This small molecule binds to this protein.
Small molecule (SMILES): CC[C@@H]1Cc2cc(O)ccc2C2=C1c1ccc(O)cc1C[C@H]2CC

Binding-site contacts:
Ligand atom C8 contacts residue LEU91 of chain 1.A at 4.2 Å (hydrophobic).
Ligand atom C19 contacts residue PHE132 of chain 1.A at 3.8 Å (hydrophobic).
Ligand atom C19 contacts residue PHE111 of chain 1.A at 4.1 Å (hydrophobic).
Ligand atom C5 contacts residue LEU94 of chain 1.A at 4.2 Å (hydrophobic).
Ligand atom C16 contacts residue ILE131 of chain 1.A at 3.7 Å (hydrophobic).
Ligand atom C6 contacts residue MET95 of chain 1.A at 3.7 Å (hydrophobic).
Ligand atom C18 contacts residue GLY228 of chain 1.A at 4.1 Å.
Ligand atom C16 contacts residue MET128 of chain 1.A at 4.0 Å (hydrophobic).
Ligand atom O25 contacts residue HIS231 of chain 1.A at 2.7 Å (h-bond).
Ligand atom C7 contacts residue MET95 of chain 1.A at 4.1 Å (hydrophobic).
Ligand atom C17 contacts residue GLY228 of chain 1.A at 3.4 Å.
Ligand atom C19 contacts residue LEU135 of chain 1.A at 4.0 Å (hydrophobic).
Ligand atom C2 contacts residue ALA57 of chain 1.A at 4.1 Å (hydrophobic).
Ligand atom C6 contacts residue LEU91 of chain 1.A at 4.2 Å (hydrophobic).
Ligand atom C17 contacts residue LEU232 of chain 1.A at 4.1 Å (hydrophobic).
Ligand atom C2 contacts residue GLU60 of chain 1.A at 3.2 Å.
Ligand atom C1 contacts residue LEU53 of chain 1.A at 4.0 Å (hydrophobic).
Ligand atom C16 contacts residue HIS231 of chain 1.A at 4.0 Å.
Ligand atom C17 contacts residue HIS231 of chain 1.A at 3.7 Å.
Ligand atom C16 contacts residue GLY228 of chain 1.A at 3.9 Å.
Ligand atom C3 contacts residue PHE111 of chain 1.A at 4.2 Å (hydrophobic).
Ligand atom C22 contacts residue THR54 of chain 1.A at 3.2 Å.
Ligand atom O23 contacts residue GLU60 of chain 1.A at 2.7 Å (salt-bridge).
Ligand atom O25 contacts residue GLY228 of chain 1.A at 3.0 Å (h-bond).
Ligand atom O23 contacts residue ARG101 of chain 1.A at 3.1 Å (salt-bridge).
Ligand atom C2 contacts residue PHE111 of chain 1.A at 4.2 Å (hydrophobic).
Ligand atom C18 contacts residue LEU232 of chain 1.A at 3.7 Å (hydrophobic).
Ligand atom C3 contacts residue GLU60 of chain 1.A at 3.3 Å.
Ligand atom O25 contacts residue LEU232 of chain 1.A at 3.0 Å (h-bond).
Ligand atom C4 contacts residue LEU94 of chain 1.A at 3.8 Å (hydrophobic).
Ligand atom C19 contacts residue MET128 of chain 1.A at 3.8 Å (hydrophobic).
Ligand atom C4 contacts residue LEU98 of chain 1.A at 4.1 Å (hydrophobic).
Ligand atom C20 contacts residue LEU135 of chain 1.A at 3.9 Å (hydrophobic).
Ligand atom C20 contacts residue PHE111 of chain 1.A at 3.5 Å (hydrophobic).
Ligand atom C1 contacts residue ALA57 of chain 1.A at 3.7 Å (hydrophobic).
Ligand atom C11 contacts residue ALA57 of chain 1.A at 4.1 Å (hydrophobic).
Ligand atom C21 contacts residue LEU53 of chain 1.A at 3.6 Å (hydrophobic).
Ligand atom C22 contacts residue LEU53 of chain 1.A at 3.5 Å (hydrophobic).
Ligand atom O23 contacts residue LEU94 of chain 1.A at 4.2 Å.
Ligand atom C20 contacts residue LEU98 of chain 1.A at 4.1 Å (hydrophobic).

Sequence of chain 1.A:
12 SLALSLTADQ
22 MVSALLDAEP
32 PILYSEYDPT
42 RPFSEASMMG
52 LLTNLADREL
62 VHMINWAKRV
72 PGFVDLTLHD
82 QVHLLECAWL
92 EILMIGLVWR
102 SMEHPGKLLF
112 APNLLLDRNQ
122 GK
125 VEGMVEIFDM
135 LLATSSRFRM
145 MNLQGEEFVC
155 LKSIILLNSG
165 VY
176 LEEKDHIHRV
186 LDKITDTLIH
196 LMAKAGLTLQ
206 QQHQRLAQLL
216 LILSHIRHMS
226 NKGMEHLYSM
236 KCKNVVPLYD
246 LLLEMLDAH